A small-molecule ligand and the protein it binds are described below.
Small molecule (SMILES): CC(C)Cc1sc(N)nc1-c1ccc(P(=O)(O)O)o1

Binding-site contacts:
Ligand atom N6 contacts residue GLY22 of chain 1.C at 3.5 Å (h-bond).
Ligand atom P12 contacts residue TYR114 of chain 1.C at 3.5 Å.
Ligand atom C7 contacts residue LEU31 of chain 1.C at 3.9 Å (hydrophobic).
Ligand atom N2 contacts residue GLY22 of chain 1.C at 3.5 Å.
Ligand atom C15 contacts residue MET178 of chain 1.C at 4.1 Å (hydrophobic).
Ligand atom C4 contacts residue LEU31 of chain 1.C at 3.9 Å (hydrophobic).
Ligand atom S5 contacts residue GLY22 of chain 1.C at 3.6 Å.
Ligand atom O19 contacts residue GLY27 of chain 1.C at 3.5 Å.
Ligand atom C1 contacts residue VAL18 of chain 1.C at 4.0 Å (hydrophobic).
Ligand atom P12 contacts residue THR28 of chain 1.C at 3.6 Å.
Ligand atom C1 contacts residue LEU31 of chain 1.C at 3.9 Å (hydrophobic).
Ligand atom O18 contacts residue LYS113 of chain 1.C at 3.0 Å.
Ligand atom O18 contacts residue LEU31 of chain 1.C at 3.9 Å.
Ligand atom C1 contacts residue GLY22 of chain 1.C at 3.4 Å.
Ligand atom O17 contacts residue LEU31 of chain 1.C at 2.9 Å (h-bond).
Ligand atom S5 contacts residue GLU21 of chain 1.C at 3.5 Å.
Ligand atom O19 contacts residue THR28 of chain 1.C at 2.8 Å (h-bond).
Ligand atom C15 contacts residue LEU31 of chain 1.C at 3.7 Å (hydrophobic).
Ligand atom C9 contacts residue GLY27 of chain 1.C at 3.7 Å.
Ligand atom C4 contacts residue ALA25 of chain 1.C at 4.1 Å (hydrophobic).
Ligand atom C9 contacts residue TYR114 of chain 1.C at 3.7 Å (hydrophobic).
Ligand atom O18 contacts residue GLU30 of chain 1.C at 4.0 Å.
Ligand atom P12 contacts residue LEU31 of chain 1.C at 4.1 Å.
Ligand atom C1 contacts residue THR32 of chain 1.C at 3.8 Å.
Ligand atom C11 contacts residue ALA25 of chain 1.C at 3.9 Å (hydrophobic).
Ligand atom C15 contacts residue VAL161 of chain 1.C at 3.6 Å (hydrophobic).
Ligand atom O8 contacts residue LEU31 of chain 1.C at 3.5 Å.
Ligand atom O17 contacts residue GLY29 of chain 1.C at 3.3 Å (h-bond).
Ligand atom N2 contacts residue THR32 of chain 1.C at 4.0 Å.
Ligand atom O8 contacts residue TYR114 of chain 1.C at 4.0 Å.
Ligand atom C3 contacts residue LEU31 of chain 1.C at 3.5 Å (hydrophobic).
Ligand atom O17 contacts residue THR28 of chain 1.C at 3.4 Å (h-bond).
Ligand atom N6 contacts residue VAL18 of chain 1.C at 3.0 Å (h-bond).
Ligand atom O18 contacts residue TYR114 of chain 1.C at 2.3 Å (h-bond).
Ligand atom N2 contacts residue LEU31 of chain 1.C at 3.6 Å.
Ligand atom C3 contacts residue GLY22 of chain 1.C at 3.9 Å.
Ligand atom N6 contacts residue THR32 of chain 1.C at 2.9 Å (h-bond).
Ligand atom O17 contacts residue GLU30 of chain 1.C at 2.9 Å (salt-bridge).
Ligand atom C13 contacts residue ALA25 of chain 1.C at 3.7 Å (hydrophobic).
Ligand atom C10 contacts residue GLY27 of chain 1.C at 3.8 Å.

Sequence of chain 1.C:
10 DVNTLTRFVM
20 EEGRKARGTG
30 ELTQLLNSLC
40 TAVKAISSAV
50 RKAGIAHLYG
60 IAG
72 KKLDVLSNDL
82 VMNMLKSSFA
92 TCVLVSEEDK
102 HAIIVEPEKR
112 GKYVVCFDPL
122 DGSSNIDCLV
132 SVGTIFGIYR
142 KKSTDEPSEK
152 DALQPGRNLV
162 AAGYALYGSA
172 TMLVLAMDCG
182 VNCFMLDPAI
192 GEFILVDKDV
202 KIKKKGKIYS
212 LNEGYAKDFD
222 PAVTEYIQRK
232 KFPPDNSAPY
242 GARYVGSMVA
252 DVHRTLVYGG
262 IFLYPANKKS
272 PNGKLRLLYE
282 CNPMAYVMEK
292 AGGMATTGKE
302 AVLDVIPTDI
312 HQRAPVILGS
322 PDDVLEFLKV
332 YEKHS